Sequence of chain 1.B:
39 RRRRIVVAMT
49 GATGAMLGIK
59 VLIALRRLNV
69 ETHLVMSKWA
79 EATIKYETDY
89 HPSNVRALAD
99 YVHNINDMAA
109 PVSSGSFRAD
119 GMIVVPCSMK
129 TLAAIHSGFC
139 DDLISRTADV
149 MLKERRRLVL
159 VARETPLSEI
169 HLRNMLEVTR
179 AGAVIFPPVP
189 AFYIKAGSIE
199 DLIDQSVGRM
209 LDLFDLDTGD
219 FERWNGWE

Sequence of chain 1.C:
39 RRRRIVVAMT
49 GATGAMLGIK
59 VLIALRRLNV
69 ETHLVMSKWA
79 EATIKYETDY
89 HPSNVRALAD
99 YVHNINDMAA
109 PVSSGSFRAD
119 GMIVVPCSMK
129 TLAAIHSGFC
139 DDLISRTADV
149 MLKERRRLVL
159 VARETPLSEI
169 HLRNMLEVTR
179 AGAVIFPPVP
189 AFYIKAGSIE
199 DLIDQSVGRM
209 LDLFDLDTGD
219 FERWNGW

Binding-site contacts:
Ligand atom PA contacts residue LYS151 of chain 1.C at 3.6 Å.
Ligand atom O2A contacts residue GLY113 of chain 1.C at 2.4 Å (h-bond).
Ligand atom C3 contacts residue SER112 of chain 1.C at 3.7 Å.
Ligand atom C5 contacts residue FMN1 of chain 1.I at 3.6 Å.
Ligand atom C4 contacts residue TRP222 of chain 1.B at 3.7 Å (hydrophobic).
Ligand atom PA contacts residue GLY113 of chain 1.C at 3.6 Å.
Ligand atom PB contacts residue TYR191 of chain 1.B at 3.5 Å.
Ligand atom O3B contacts residue GLN203 of chain 1.B at 3.2 Å (h-bond).
Ligand atom O1 contacts residue GLY113 of chain 1.C at 3.8 Å.
Ligand atom O3B contacts residue ARG207 of chain 1.B at 2.8 Å (salt-bridge).
Ligand atom O1 contacts residue TYR191 of chain 1.B at 3.7 Å.
Ligand atom O3B contacts residue TYR191 of chain 1.B at 2.6 Å (h-bond).
Ligand atom O2A contacts residue ARG207 of chain 1.B at 4.0 Å.
Ligand atom O2A contacts residue LYS151 of chain 1.C at 3.1 Å (salt-bridge).
Ligand atom O1 contacts residue SER112 of chain 1.C at 2.5 Å (h-bond).
Ligand atom O2A contacts residue SER112 of chain 1.C at 3.3 Å.
Ligand atom O2B contacts residue ARG161 of chain 1.A at 3.5 Å (salt-bridge).
Ligand atom O2B contacts residue THR163 of chain 1.A at 3.7 Å.
Ligand atom C4 contacts residue MET106 of chain 1.C at 3.7 Å (hydrophobic).
Ligand atom O3B contacts residue SER114 of chain 1.C at 3.9 Å.
Ligand atom O1A contacts residue ARG144 of chain 1.C at 3.3 Å (salt-bridge).
Ligand atom O1A contacts residue GLU162 of chain 1.A at 3.0 Å (salt-bridge).
Ligand atom PB contacts residue ARG207 of chain 1.B at 3.6 Å.
Ligand atom O1B contacts residue ARG161 of chain 1.A at 3.5 Å (salt-bridge).
Ligand atom C4 contacts residue FMN1 of chain 1.I at 3.4 Å.
Ligand atom O1A contacts residue LYS151 of chain 1.C at 3.9 Å.
Ligand atom C3 contacts residue FMN1 of chain 1.I at 3.7 Å.
Ligand atom C2 contacts residue FMN1 of chain 1.I at 3.9 Å.
Ligand atom C1 contacts residue TYR191 of chain 1.B at 3.6 Å (hydrophobic).
Ligand atom PA contacts residue SER112 of chain 1.C at 3.7 Å.
Ligand atom C5 contacts residue TRP222 of chain 1.B at 3.5 Å (hydrophobic).
Ligand atom O3A contacts residue THR163 of chain 1.A at 3.7 Å.
Ligand atom O3A contacts residue ARG207 of chain 1.B at 3.2 Å (salt-bridge).
Ligand atom C5 contacts residue TYR191 of chain 1.B at 3.7 Å (hydrophobic).
Ligand atom O1B contacts residue TYR191 of chain 1.B at 3.0 Å.
Ligand atom C2 contacts residue SER112 of chain 1.C at 3.5 Å.
Ligand atom O2B contacts residue GLN203 of chain 1.B at 3.9 Å.
Ligand atom O2B contacts residue ARG207 of chain 1.B at 3.7 Å.
Ligand atom C1 contacts residue SER112 of chain 1.C at 3.4 Å.
Ligand atom O3A contacts residue LYS151 of chain 1.C at 3.4 Å (salt-bridge).

The protein below binds the small molecule below.
Small molecule (SMILES): CC(C)=CCO[P](=O)(O)OP(=O)(O)O

Sequence of chain 1.A:
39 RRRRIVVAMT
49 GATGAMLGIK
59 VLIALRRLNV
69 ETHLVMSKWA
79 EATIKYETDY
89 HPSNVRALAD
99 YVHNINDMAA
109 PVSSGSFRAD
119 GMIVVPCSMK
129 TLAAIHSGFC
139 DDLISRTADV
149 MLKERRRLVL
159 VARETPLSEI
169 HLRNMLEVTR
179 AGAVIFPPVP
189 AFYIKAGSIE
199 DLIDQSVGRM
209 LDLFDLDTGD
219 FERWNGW